Binding-site contacts:
Ligand atom CBA contacts residue GLY95 of chain 1.C at 3.7 Å.
Ligand atom CAM contacts residue CYS92 of chain 1.C at 3.4 Å (hydrophobic).
Ligand atom C6 contacts residue LEU142 of chain 1.C at 4.0 Å (hydrophobic).
Ligand atom CAC contacts residue ASN93 of chain 1.C at 3.7 Å.
Ligand atom OAE contacts residue LYS43 of chain 1.C at 3.5 Å.
Ligand atom C5 contacts residue ALA41 of chain 1.C at 3.8 Å (hydrophobic).
Ligand atom CAL contacts residue GLY95 of chain 1.C at 3.8 Å.
Ligand atom CBE contacts residue GLY95 of chain 1.C at 3.6 Å.
Ligand atom CAA contacts residue GLN139 of chain 1.C at 3.2 Å.
Ligand atom CAW contacts residue GLY95 of chain 1.C at 3.7 Å.
Ligand atom BR5 contacts residue MET89 of chain 1.C at 3.9 Å.
Ligand atom C6 contacts residue ALA41 of chain 1.C at 3.6 Å (hydrophobic).
Ligand atom OAU contacts residue VAL27 of chain 1.C at 4.0 Å.
Ligand atom C6 contacts residue CYS92 of chain 1.C at 3.7 Å (hydrophobic).
Ligand atom CAW contacts residue CYS92 of chain 1.C at 3.3 Å (hydrophobic).
Ligand atom C4 contacts residue LEU142 of chain 1.C at 4.0 Å (hydrophobic).
Ligand atom CBB contacts residue VAL19 of chain 1.C at 3.9 Å (hydrophobic).
Ligand atom CAL contacts residue VAL19 of chain 1.C at 3.7 Å (hydrophobic).
Ligand atom CBA contacts residue VAL19 of chain 1.C at 3.9 Å (hydrophobic).
Ligand atom CAD contacts residue VAL19 of chain 1.C at 3.6 Å (hydrophobic).
Ligand atom N1 contacts residue CYS92 of chain 1.C at 3.0 Å (h-bond).
Ligand atom BR5 contacts residue ALA41 of chain 1.C at 3.9 Å.
Ligand atom CAM contacts residue VAL19 of chain 1.C at 3.7 Å (hydrophobic).
Ligand atom CAG contacts residue GLY20 of chain 1.C at 4.0 Å.
Ligand atom C5 contacts residue LEU142 of chain 1.C at 3.9 Å (hydrophobic).
Ligand atom CAA contacts residue ASN140 of chain 1.C at 3.8 Å.
Ligand atom NAQ contacts residue CYS92 of chain 1.C at 2.7 Å (h-bond).
Ligand atom CAI contacts residue VAL27 of chain 1.C at 3.8 Å (hydrophobic).
Ligand atom C2 contacts residue CYS92 of chain 1.C at 3.7 Å (hydrophobic).
Ligand atom CAB contacts residue ASP96 of chain 1.C at 3.7 Å.
Ligand atom C6 contacts residue GLU90 of chain 1.C at 3.2 Å.
Ligand atom CAI contacts residue VAL19 of chain 1.C at 3.8 Å (hydrophobic).
Ligand atom CAW contacts residue VAL19 of chain 1.C at 3.6 Å (hydrophobic).
Ligand atom CAM contacts residue GLY95 of chain 1.C at 3.6 Å.
Ligand atom CAC contacts residue GLY95 of chain 1.C at 3.9 Å.
Ligand atom CAG contacts residue VAL19 of chain 1.C at 4.0 Å (hydrophobic).
Ligand atom N1 contacts residue TYR91 of chain 1.C at 3.9 Å.
Ligand atom N1 contacts residue GLU90 of chain 1.C at 3.9 Å.
Ligand atom CBB contacts residue GLY95 of chain 1.C at 3.5 Å.
Ligand atom CBE contacts residue VAL19 of chain 1.C at 3.9 Å (hydrophobic).

A protein and the small-molecule ligand that binds it are described below.
Small molecule (SMILES): CNC(=O)c1ccccc1Oc1nc(Nc2cc(OC)c(OC)c(OC)c2)ncc1Br

Sequence of chain 1.C:
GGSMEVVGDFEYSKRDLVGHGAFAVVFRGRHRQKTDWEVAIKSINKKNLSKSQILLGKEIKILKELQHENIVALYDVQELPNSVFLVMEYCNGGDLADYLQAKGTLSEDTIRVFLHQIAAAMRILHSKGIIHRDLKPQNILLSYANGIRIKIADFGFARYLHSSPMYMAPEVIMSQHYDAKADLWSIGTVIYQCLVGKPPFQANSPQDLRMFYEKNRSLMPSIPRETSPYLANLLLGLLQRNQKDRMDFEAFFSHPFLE